Sequence of chain 1.G:
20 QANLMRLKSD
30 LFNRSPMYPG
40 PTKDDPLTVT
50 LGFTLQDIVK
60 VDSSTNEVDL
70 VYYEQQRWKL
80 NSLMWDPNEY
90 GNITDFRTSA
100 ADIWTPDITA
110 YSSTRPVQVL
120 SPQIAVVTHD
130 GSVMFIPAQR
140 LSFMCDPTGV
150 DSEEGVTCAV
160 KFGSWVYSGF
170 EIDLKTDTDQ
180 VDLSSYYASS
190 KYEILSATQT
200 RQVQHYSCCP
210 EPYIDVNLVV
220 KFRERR

Sequence of chain 1.H:
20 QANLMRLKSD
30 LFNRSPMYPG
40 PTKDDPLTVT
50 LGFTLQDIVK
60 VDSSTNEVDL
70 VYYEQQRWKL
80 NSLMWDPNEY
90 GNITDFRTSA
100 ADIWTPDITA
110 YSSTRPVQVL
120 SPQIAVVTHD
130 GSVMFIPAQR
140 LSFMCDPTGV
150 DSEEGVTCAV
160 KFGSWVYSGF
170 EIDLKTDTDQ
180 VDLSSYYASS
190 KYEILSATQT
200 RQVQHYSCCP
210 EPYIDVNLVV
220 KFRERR

This protein binds this small molecule.
Small molecule (SMILES): NC(=O)c1ccc(-c2cc([C@H]3C[C@@H]4CC[C@H]3N4)cnc2F)cc1

Binding-site contacts:
Ligand atom C13 contacts residue MET133 of chain 1.H at 3.8 Å (hydrophobic).
Ligand atom N1 contacts residue TRP164 of chain 1.G at 3.8 Å.
Ligand atom C7 contacts residue TYR212 of chain 1.G at 3.7 Å (hydrophobic).
Ligand atom C4 contacts residue TRP164 of chain 1.G at 3.6 Å (hydrophobic).
Ligand atom C3 contacts residue CYS207 of chain 1.G at 3.8 Å (hydrophobic).
Ligand atom C5 contacts residue TRP164 of chain 1.G at 3.7 Å (hydrophobic).
Ligand atom C9 contacts residue ILE135 of chain 1.H at 3.8 Å (hydrophobic).
Ligand atom C13 contacts residue VAL125 of chain 1.H at 3.6 Å (hydrophobic).
Ligand atom C6 contacts residue TRP164 of chain 1.G at 3.4 Å (hydrophobic).
Ligand atom N1 contacts residue VAL165 of chain 1.G at 3.6 Å.
Ligand atom F contacts residue VAL125 of chain 1.H at 3.6 Å.
Ligand atom N2 contacts residue ASP94 of chain 1.H at 3.3 Å (salt-bridge).
Ligand atom C4 contacts residue CYS208 of chain 1.G at 3.8 Å (hydrophobic).
Ligand atom C15 contacts residue PO41 of chain 1.YA at 3.6 Å.
Ligand atom C2 contacts residue TRP164 of chain 1.G at 3.7 Å (hydrophobic).
Ligand atom C6 contacts residue ILE135 of chain 1.H at 3.7 Å (hydrophobic).
Ligand atom F contacts residue VAL165 of chain 1.G at 3.8 Å.
Ligand atom C3 contacts residue TRP164 of chain 1.G at 3.7 Å (hydrophobic).
Ligand atom N contacts residue TRP164 of chain 1.G at 2.9 Å (h-bond).
Ligand atom C14 contacts residue VAL125 of chain 1.H at 3.7 Å (hydrophobic).
Ligand atom C12 contacts residue VAL125 of chain 1.H at 3.8 Å (hydrophobic).
Ligand atom C4 contacts residue TYR212 of chain 1.G at 3.6 Å (hydrophobic).
Ligand atom C16 contacts residue TYR212 of chain 1.G at 3.3 Å (hydrophobic).
Ligand atom C5 contacts residue TYR110 of chain 1.G at 3.3 Å (hydrophobic).
Ligand atom C contacts residue TYR110 of chain 1.G at 3.8 Å (hydrophobic).
Ligand atom C contacts residue TYR205 of chain 1.G at 3.5 Å (hydrophobic).
Ligand atom C8 contacts residue ILE135 of chain 1.H at 3.7 Å (hydrophobic).
Ligand atom N contacts residue TYR110 of chain 1.G at 3.1 Å (h-bond).
Ligand atom C15 contacts residue ARG96 of chain 1.H at 3.7 Å.
Ligand atom O contacts residue THR127 of chain 1.H at 3.9 Å.
Ligand atom C17 contacts residue ASP94 of chain 1.H at 3.8 Å.
Ligand atom N2 contacts residue PO41 of chain 1.YA at 2.7 Å (h-bond).
Ligand atom C1 contacts residue TYR72 of chain 1.H at 3.8 Å (hydrophobic).
Ligand atom O contacts residue VAL125 of chain 1.H at 3.8 Å.
Ligand atom C7 contacts residue ILE135 of chain 1.H at 3.7 Å (hydrophobic).
Ligand atom C10 contacts residue TRP164 of chain 1.G at 3.2 Å (hydrophobic).
Ligand atom C17 contacts residue VAL125 of chain 1.H at 3.8 Å (hydrophobic).
Ligand atom C17 contacts residue PO41 of chain 1.YA at 3.8 Å.
Ligand atom C10 contacts residue ILE135 of chain 1.H at 3.8 Å (hydrophobic).
Ligand atom N1 contacts residue ILE135 of chain 1.H at 3.7 Å.